A small-molecule ligand and the protein it binds are described below.
Small molecule (SMILES): Cc1ccc(S(=O)(=O)N2C[C@H]3CN(C(=O)NCc4ccc(Cl)cc4Cl)C[C@H]3C2)cc1

Sequence of chain 1.A:
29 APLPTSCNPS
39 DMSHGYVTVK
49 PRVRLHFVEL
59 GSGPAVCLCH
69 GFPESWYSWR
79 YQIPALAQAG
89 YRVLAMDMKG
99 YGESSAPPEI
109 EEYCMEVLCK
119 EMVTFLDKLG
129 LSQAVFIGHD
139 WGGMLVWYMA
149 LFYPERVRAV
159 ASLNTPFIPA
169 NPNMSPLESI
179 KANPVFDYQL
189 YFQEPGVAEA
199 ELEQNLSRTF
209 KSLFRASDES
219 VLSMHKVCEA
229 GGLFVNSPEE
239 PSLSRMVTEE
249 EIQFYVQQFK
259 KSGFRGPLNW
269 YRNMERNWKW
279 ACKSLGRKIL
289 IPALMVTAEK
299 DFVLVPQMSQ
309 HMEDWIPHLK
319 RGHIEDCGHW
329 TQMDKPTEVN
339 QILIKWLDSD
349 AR

Binding-site contacts:
Ligand atom CL2 contacts residue HIS327 of chain 1.A at 3.7 Å.
Ligand atom N3 contacts residue ASP138 of chain 1.A at 2.6 Å (salt-bridge).
Ligand atom N1 contacts residue LEU302 of chain 1.A at 3.6 Å.
Ligand atom C11 contacts residue TRP139 of chain 1.A at 3.8 Å (hydrophobic).
Ligand atom C13 contacts residue TYR186 of chain 1.A at 3.4 Å (hydrophobic).
Ligand atom O2 contacts residue LEU302 of chain 1.A at 3.2 Å.
Ligand atom O2 contacts residue MET306 of chain 1.A at 3.8 Å.
Ligand atom O2 contacts residue THR163 of chain 1.A at 3.7 Å.
Ligand atom C4 contacts residue EDO1 of chain 1.F at 3.6 Å.
Ligand atom C14 contacts residue TYR269 of chain 1.A at 3.3 Å (hydrophobic).
Ligand atom S1 contacts residue LEU302 of chain 1.A at 3.7 Å.
Ligand atom C20 contacts residue ASP138 of chain 1.A at 3.7 Å.
Ligand atom O3 contacts residue TYR186 of chain 1.A at 2.6 Å (h-bond).
Ligand atom C13 contacts residue ASP138 of chain 1.A at 3.6 Å.
Ligand atom C15 contacts residue HIS327 of chain 1.A at 3.7 Å.
Ligand atom C1 contacts residue TRP139 of chain 1.A at 3.7 Å (hydrophobic).
Ligand atom C5 contacts residue EDO1 of chain 1.F at 3.2 Å.
Ligand atom O3 contacts residue TYR269 of chain 1.A at 2.6 Å (h-bond).
Ligand atom CL1 contacts residue PHE70 of chain 1.A at 3.8 Å.
Ligand atom C21 contacts residue GLN187 of chain 1.A at 3.5 Å.
Ligand atom C19 contacts residue HIS327 of chain 1.A at 3.4 Å.
Ligand atom N2 contacts residue ASP138 of chain 1.A at 3.8 Å.
Ligand atom C14 contacts residue ASP138 of chain 1.A at 3.3 Å.
Ligand atom C12 contacts residue ASP138 of chain 1.A at 3.2 Å.
Ligand atom C14 contacts residue PHE70 of chain 1.A at 3.8 Å (hydrophobic).
Ligand atom C13 contacts residue TRP139 of chain 1.A at 3.8 Å (hydrophobic).
Ligand atom O2 contacts residue PRO164 of chain 1.A at 3.3 Å.
Ligand atom O1 contacts residue MET306 of chain 1.A at 3.4 Å.
Ligand atom O1 contacts residue PHE184 of chain 1.A at 3.4 Å.
Ligand atom C19 contacts residue VAL301 of chain 1.A at 3.8 Å (hydrophobic).
Ligand atom C7 contacts residue EDO1 of chain 1.F at 3.6 Å.
Ligand atom C13 contacts residue TYR269 of chain 1.A at 3.2 Å (hydrophobic).
Ligand atom C20 contacts residue HIS327 of chain 1.A at 3.4 Å.
Ligand atom C18 contacts residue HIS327 of chain 1.A at 3.7 Å.
Ligand atom N2 contacts residue TRP139 of chain 1.A at 3.5 Å (h-bond).
Ligand atom C17 contacts residue MET222 of chain 1.A at 3.5 Å (hydrophobic).
Ligand atom N3 contacts residue TYR269 of chain 1.A at 3.5 Å (h-bond).
Ligand atom C10 contacts residue MET142 of chain 1.A at 3.7 Å (hydrophobic).
Ligand atom C21 contacts residue TYR186 of chain 1.A at 3.7 Å (hydrophobic).
Ligand atom C12 contacts residue TRP139 of chain 1.A at 3.7 Å (hydrophobic).